A small-molecule ligand and the protein it binds are described below.
Small molecule (SMILES): CC(=O)N[C@@H]1[C@@H](O)[C@H](O)[C@@H](CO)O[C@H]1O

Binding-site contacts:
Ligand atom C2 contacts residue ASN343 of chain 1.C at 2.5 Å.
Ligand atom C4 contacts residue ASN343 of chain 1.C at 4.2 Å.
Ligand atom C7 contacts residue ASN343 of chain 1.C at 3.8 Å.
Ligand atom C5 contacts residue ASN343 of chain 1.C at 3.6 Å.
Ligand atom C8 contacts residue PHE342 of chain 1.C at 3.8 Å (hydrophobic).
Ligand atom O7 contacts residue ASN343 of chain 1.C at 4.2 Å.
Ligand atom O3 contacts residue VAL367 of chain 1.C at 4.2 Å.
Ligand atom C8 contacts residue PHE338 of chain 1.C at 4.2 Å (hydrophobic).
Ligand atom C7 contacts residue GLY339 of chain 1.C at 4.1 Å.
Ligand atom C8 contacts residue LEU368 of chain 1.C at 4.3 Å (hydrophobic).
Ligand atom C3 contacts residue ASN343 of chain 1.C at 3.8 Å.
Ligand atom O7 contacts residue GLY339 of chain 1.C at 4.0 Å.
Ligand atom C8 contacts residue GLY339 of chain 1.C at 4.2 Å.
Ligand atom O5 contacts residue ASN343 of chain 1.C at 2.3 Å (h-bond).
Ligand atom N2 contacts residue ASN343 of chain 1.C at 3.0 Å (h-bond).
Ligand atom C1 contacts residue ASN343 of chain 1.C at 1.4 Å.

Sequence of chain 1.C:
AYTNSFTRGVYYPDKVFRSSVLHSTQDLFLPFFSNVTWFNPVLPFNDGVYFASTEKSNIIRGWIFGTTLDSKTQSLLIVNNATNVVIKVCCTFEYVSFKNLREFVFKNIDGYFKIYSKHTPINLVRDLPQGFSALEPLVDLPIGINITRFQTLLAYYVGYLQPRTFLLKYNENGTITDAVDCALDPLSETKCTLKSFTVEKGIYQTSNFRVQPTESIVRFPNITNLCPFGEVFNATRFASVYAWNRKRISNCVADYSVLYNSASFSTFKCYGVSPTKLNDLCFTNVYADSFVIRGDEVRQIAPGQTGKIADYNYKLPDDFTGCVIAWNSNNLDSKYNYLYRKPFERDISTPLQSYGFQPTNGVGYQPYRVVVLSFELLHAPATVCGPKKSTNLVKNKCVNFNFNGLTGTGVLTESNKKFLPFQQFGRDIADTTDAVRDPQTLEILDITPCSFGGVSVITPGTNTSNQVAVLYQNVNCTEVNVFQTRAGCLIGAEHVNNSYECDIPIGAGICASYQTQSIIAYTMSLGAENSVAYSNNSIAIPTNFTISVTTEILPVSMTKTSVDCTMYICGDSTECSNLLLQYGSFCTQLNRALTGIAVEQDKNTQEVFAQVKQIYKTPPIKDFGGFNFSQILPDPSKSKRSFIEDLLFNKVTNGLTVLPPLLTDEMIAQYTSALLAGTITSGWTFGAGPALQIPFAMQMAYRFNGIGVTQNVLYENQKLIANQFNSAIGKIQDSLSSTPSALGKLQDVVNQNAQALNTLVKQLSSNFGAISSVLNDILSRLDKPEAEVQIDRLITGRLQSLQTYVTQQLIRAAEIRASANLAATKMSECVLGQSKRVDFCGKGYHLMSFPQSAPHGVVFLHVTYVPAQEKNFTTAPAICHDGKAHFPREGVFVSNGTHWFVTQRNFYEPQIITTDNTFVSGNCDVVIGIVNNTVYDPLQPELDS